A protein and the small-molecule ligand that binds it are described below.
Small molecule (SMILES): CC(=O)N[C@@H]1[C@@H](O)[C@H](O)[C@@H](CO)O[C@H]1O

Binding-site contacts:
Ligand atom C7 contacts residue GLN15 of chain 2.C at 4.1 Å.
Ligand atom C2 contacts residue ASN23 of chain 2.C at 2.5 Å.
Ligand atom O5 contacts residue GLN15 of chain 2.C at 4.5 Å.
Ligand atom C8 contacts residue ASN23 of chain 2.C at 4.3 Å.
Ligand atom C3 contacts residue ASN23 of chain 2.C at 3.8 Å.
Ligand atom O7 contacts residue GLN15 of chain 2.C at 3.1 Å (h-bond).
Ligand atom C4 contacts residue ASN23 of chain 2.C at 4.3 Å.
Ligand atom O7 contacts residue ASN23 of chain 2.C at 3.3 Å (h-bond).
Ligand atom C7 contacts residue ASN23 of chain 2.C at 3.2 Å.
Ligand atom C5 contacts residue ASN23 of chain 2.C at 3.8 Å.
Ligand atom O5 contacts residue ASN23 of chain 2.C at 2.5 Å (h-bond).
Ligand atom C2 contacts residue GLN15 of chain 2.C at 4.3 Å.
Ligand atom C1 contacts residue ASN23 of chain 2.C at 1.5 Å.
Ligand atom C1 contacts residue GLN15 of chain 2.C at 4.2 Å.
Ligand atom N2 contacts residue ASN23 of chain 2.C at 2.8 Å (h-bond).

Sequence of chain 2.C:
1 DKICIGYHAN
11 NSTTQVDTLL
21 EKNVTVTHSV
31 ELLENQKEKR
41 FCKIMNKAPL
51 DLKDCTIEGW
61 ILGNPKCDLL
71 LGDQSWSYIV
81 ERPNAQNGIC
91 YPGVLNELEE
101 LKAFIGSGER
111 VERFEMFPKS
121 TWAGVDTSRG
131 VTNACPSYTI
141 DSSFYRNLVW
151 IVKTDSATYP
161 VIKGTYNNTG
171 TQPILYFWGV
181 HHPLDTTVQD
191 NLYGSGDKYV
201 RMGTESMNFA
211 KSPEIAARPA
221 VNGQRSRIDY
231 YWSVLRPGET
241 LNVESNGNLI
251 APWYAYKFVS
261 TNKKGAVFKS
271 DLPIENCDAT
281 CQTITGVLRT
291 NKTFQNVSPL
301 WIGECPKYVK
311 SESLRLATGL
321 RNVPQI